Binding-site contacts:
Ligand atom SAG contacts residue THR4 of chain 12.H at 3.9 Å.
Ligand atom C2 contacts residue ALA158 of chain 12.H at 3.7 Å (hydrophobic).
Ligand atom C3 contacts residue LYS156 of chain 12.H at 4.0 Å.
Ligand atom O6B contacts residue HIS94 of chain 12.H at 4.0 Å.
Ligand atom OAH contacts residue ARG157 of chain 12.H at 3.1 Å (salt-bridge).
Ligand atom O3 contacts residue ARG157 of chain 12.H at 3.3 Å (salt-bridge).
Ligand atom OAF contacts residue ARG157 of chain 12.H at 2.8 Å (salt-bridge).
Ligand atom C5 contacts residue HIS155 of chain 12.H at 4.0 Å.
Ligand atom OAH contacts residue ASP3 of chain 12.H at 4.0 Å.
Ligand atom O6A contacts residue SER93 of chain 12.H at 3.2 Å.
Ligand atom O4 contacts residue LYS156 of chain 12.H at 3.5 Å.
Ligand atom C6 contacts residue HIS94 of chain 12.H at 3.9 Å.
Ligand atom C6 contacts residue HIS155 of chain 12.H at 3.4 Å.
Ligand atom C6 contacts residue LEU62 of chain 12.H at 3.5 Å (hydrophobic).
Ligand atom C4 contacts residue LYS156 of chain 12.H at 4.0 Å.
Ligand atom O4 contacts residue SER93 of chain 12.H at 3.0 Å (h-bond).
Ligand atom O5 contacts residue LYS156 of chain 12.H at 3.4 Å.
Ligand atom O5 contacts residue ARG157 of chain 12.H at 3.8 Å.
Ligand atom O6A contacts residue HIS94 of chain 12.H at 3.2 Å (h-bond).
Ligand atom OBI contacts residue LYS156 of chain 12.H at 4.0 Å.
Ligand atom O6A contacts residue HIS155 of chain 12.H at 3.8 Å.
Ligand atom C6 contacts residue SER93 of chain 12.H at 4.0 Å.
Ligand atom O6A contacts residue LEU62 of chain 12.H at 3.4 Å.
Ligand atom OAF contacts residue THR4 of chain 12.H at 2.9 Å (h-bond).
Ligand atom O6B contacts residue LYS156 of chain 12.H at 3.3 Å.
Ligand atom O3 contacts residue LYS156 of chain 12.H at 3.0 Å.
Ligand atom O4 contacts residue HIS155 of chain 12.H at 3.5 Å (h-bond).
Ligand atom O6B contacts residue LEU62 of chain 12.H at 4.0 Å.
Ligand atom SAG contacts residue ARG157 of chain 12.H at 3.6 Å (salt-bridge).
Ligand atom O5 contacts residue HIS155 of chain 12.H at 3.6 Å.
Ligand atom OAF contacts residue ALA158 of chain 12.H at 3.3 Å.
Ligand atom C3 contacts residue ALA158 of chain 12.H at 4.0 Å (hydrophobic).
Ligand atom OAH contacts residue THR4 of chain 12.H at 3.7 Å.
Ligand atom O5B contacts residue LYS156 of chain 12.H at 3.3 Å.
Ligand atom OAH contacts residue LEU2 of chain 12.H at 2.8 Å (h-bond).
Ligand atom C3 contacts residue ARG157 of chain 12.H at 3.7 Å.
Ligand atom O6B contacts residue HIS155 of chain 12.H at 3.3 Å (h-bond).
Ligand atom C5 contacts residue LEU62 of chain 12.H at 3.8 Å (hydrophobic).
Ligand atom O6B contacts residue ARG157 of chain 12.H at 3.3 Å (salt-bridge).
Ligand atom O3 contacts residue ALA158 of chain 12.H at 3.0 Å (h-bond).

Sequence of chain 12.H:
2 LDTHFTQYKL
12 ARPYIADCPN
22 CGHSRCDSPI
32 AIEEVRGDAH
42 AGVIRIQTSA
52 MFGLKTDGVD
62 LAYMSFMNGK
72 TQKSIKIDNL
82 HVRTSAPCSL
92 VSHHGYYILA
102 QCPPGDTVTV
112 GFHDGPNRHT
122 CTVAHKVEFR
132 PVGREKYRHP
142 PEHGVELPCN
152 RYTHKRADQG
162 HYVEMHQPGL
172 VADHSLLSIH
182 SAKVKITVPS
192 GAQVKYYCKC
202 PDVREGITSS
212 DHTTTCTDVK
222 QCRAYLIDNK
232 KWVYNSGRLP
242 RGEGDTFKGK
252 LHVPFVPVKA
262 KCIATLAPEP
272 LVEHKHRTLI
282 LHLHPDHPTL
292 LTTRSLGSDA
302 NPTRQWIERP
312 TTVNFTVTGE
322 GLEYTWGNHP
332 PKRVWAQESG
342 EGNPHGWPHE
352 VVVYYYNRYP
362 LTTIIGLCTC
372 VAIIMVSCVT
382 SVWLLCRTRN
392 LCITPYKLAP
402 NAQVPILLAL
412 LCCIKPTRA

A small-molecule ligand and the protein it binds are described below.
Small molecule (SMILES): O=C(O)[C@@H]1O[C@H](O[C@H]2[C@@H](OS(=O)(=O)O)O[C@@H](O)[C@H](NS(=O)(=O)O)[C@H]2O)[C@@H](OS(=O)(=O)O)[C@H](O)[C@@H]1O